Sequence of chain 12.B:
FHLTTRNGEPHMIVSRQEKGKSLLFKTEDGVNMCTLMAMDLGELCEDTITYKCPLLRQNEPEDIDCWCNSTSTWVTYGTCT

Binding-site contacts:
Ligand atom O1 contacts residue MET33 of chain 12.B at 3.9 Å.
Ligand atom C3 contacts residue VAL31 of chain 12.B at 3.0 Å (hydrophobic).
Ligand atom N2 contacts residue ASN69 of chain 12.B at 4.3 Å.
Ligand atom C2 contacts residue ASN69 of chain 12.B at 4.2 Å.
Ligand atom O3 contacts residue NAG1 of chain 12.R at 2.6 Å (h-bond).
Ligand atom C8 contacts residue ARG57 of chain 12.B at 4.2 Å.
Ligand atom O7 contacts residue ASN69 of chain 12.B at 3.8 Å.
Ligand atom C3 contacts residue NAG1 of chain 12.R at 3.7 Å.
Ligand atom C4 contacts residue NAG1 of chain 12.R at 3.2 Å.
Ligand atom C1 contacts residue ASN69 of chain 12.B at 2.7 Å.
Ligand atom C7 contacts residue SER70 of chain 12.B at 4.4 Å.
Ligand atom C7 contacts residue ASN69 of chain 12.B at 3.8 Å.
Ligand atom C5 contacts residue VAL31 of chain 12.B at 4.2 Å (hydrophobic).
Ligand atom C8 contacts residue SER70 of chain 12.B at 3.7 Å.
Ligand atom C8 contacts residue ASN69 of chain 12.B at 3.4 Å.
Ligand atom O1 contacts residue SER70 of chain 12.B at 4.2 Å.
Ligand atom N2 contacts residue VAL31 of chain 12.B at 4.0 Å.
Ligand atom O3 contacts residue VAL31 of chain 12.B at 3.6 Å.
Ligand atom C6 contacts residue MET33 of chain 12.B at 3.5 Å (hydrophobic).
Ligand atom O4 contacts residue VAL31 of chain 12.B at 3.3 Å.
Ligand atom C5 contacts residue ASN69 of chain 12.B at 3.7 Å.
Ligand atom C6 contacts residue LEU24 of chain 12.B at 4.5 Å (hydrophobic).
Ligand atom O6 contacts residue NAG1 of chain 12.R at 3.0 Å.
Ligand atom C5 contacts residue MET33 of chain 12.B at 3.7 Å (hydrophobic).
Ligand atom C4 contacts residue VAL31 of chain 12.B at 3.8 Å (hydrophobic).
Ligand atom C5 contacts residue NAG1 of chain 12.R at 4.3 Å.
Ligand atom C6 contacts residue NAG1 of chain 12.R at 4.3 Å.
Ligand atom O1 contacts residue ASN69 of chain 12.B at 2.1 Å (h-bond).
Ligand atom C6 contacts residue ASN69 of chain 12.B at 4.4 Å.
Ligand atom O1 contacts residue VAL31 of chain 12.B at 3.4 Å (h-bond).
Ligand atom C2 contacts residue VAL31 of chain 12.B at 4.0 Å (hydrophobic).
Ligand atom O4 contacts residue NAG1 of chain 12.R at 3.0 Å.
Ligand atom O5 contacts residue ASN69 of chain 12.B at 2.8 Å (h-bond).
Ligand atom C1 contacts residue VAL31 of chain 12.B at 4.3 Å (hydrophobic).
Ligand atom O5 contacts residue MET33 of chain 12.B at 4.2 Å.

This protein binds this small molecule.
Small molecule (SMILES): CC(=O)N[C@@H]1[C@@H](O)[C@H](O)[C@@H](CO)O[C@H]1O